A small-molecule ligand and the protein it binds are described below.
Small molecule (SMILES): CC(=O)N[C@@H]1[C@@H](O)[C@H](O)[C@@H](CO)O[C@H]1O

Binding-site contacts:
Ligand atom C2 contacts residue ASN41 of chain 1.C at 2.7 Å.
Ligand atom O5 contacts residue ASN41 of chain 1.C at 2.4 Å (h-bond).
Ligand atom C5 contacts residue ASN41 of chain 1.C at 3.6 Å.
Ligand atom C3 contacts residue ASN41 of chain 1.C at 4.0 Å.
Ligand atom C7 contacts residue ASN41 of chain 1.C at 3.6 Å.
Ligand atom C8 contacts residue ASN41 of chain 1.C at 3.7 Å.
Ligand atom C4 contacts residue ASN41 of chain 1.C at 4.3 Å.
Ligand atom C1 contacts residue ASN41 of chain 1.C at 1.4 Å.
Ligand atom N2 contacts residue ASN41 of chain 1.C at 2.8 Å (h-bond).

Sequence of chain 1.C:
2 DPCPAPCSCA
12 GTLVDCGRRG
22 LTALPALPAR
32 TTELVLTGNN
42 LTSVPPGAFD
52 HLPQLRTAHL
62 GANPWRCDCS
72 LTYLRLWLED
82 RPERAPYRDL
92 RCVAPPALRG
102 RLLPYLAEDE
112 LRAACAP